Binding-site contacts:
Ligand atom O6 contacts residue ILE281 of chain 1.E at 3.5 Å.
Ligand atom O7 contacts residue ASN315 of chain 1.E at 3.4 Å (h-bond).
Ligand atom N2 contacts residue ASN315 of chain 1.E at 2.9 Å (h-bond).
Ligand atom C8 contacts residue ASN315 of chain 1.E at 4.1 Å.
Ligand atom N2 contacts residue THR313 of chain 1.E at 4.2 Å.
Ligand atom C5 contacts residue ILE281 of chain 1.E at 3.9 Å (hydrophobic).
Ligand atom C3 contacts residue ASN315 of chain 1.E at 3.8 Å.
Ligand atom C1 contacts residue ASN315 of chain 1.E at 1.4 Å.
Ligand atom C5 contacts residue ASN315 of chain 1.E at 3.7 Å.
Ligand atom C8 contacts residue THR313 of chain 1.E at 3.3 Å.
Ligand atom C1 contacts residue ILE281 of chain 1.E at 4.0 Å (hydrophobic).
Ligand atom C6 contacts residue ILE281 of chain 1.E at 4.0 Å (hydrophobic).
Ligand atom C7 contacts residue ASN315 of chain 1.E at 3.4 Å.
Ligand atom O5 contacts residue ILE281 of chain 1.E at 3.5 Å.
Ligand atom O6 contacts residue LYS276 of chain 1.E at 3.5 Å.
Ligand atom C2 contacts residue ASN315 of chain 1.E at 2.4 Å.
Ligand atom O5 contacts residue ASN315 of chain 1.E at 2.4 Å (h-bond).
Ligand atom C4 contacts residue ASN315 of chain 1.E at 4.2 Å.

Sequence of chain 1.E:
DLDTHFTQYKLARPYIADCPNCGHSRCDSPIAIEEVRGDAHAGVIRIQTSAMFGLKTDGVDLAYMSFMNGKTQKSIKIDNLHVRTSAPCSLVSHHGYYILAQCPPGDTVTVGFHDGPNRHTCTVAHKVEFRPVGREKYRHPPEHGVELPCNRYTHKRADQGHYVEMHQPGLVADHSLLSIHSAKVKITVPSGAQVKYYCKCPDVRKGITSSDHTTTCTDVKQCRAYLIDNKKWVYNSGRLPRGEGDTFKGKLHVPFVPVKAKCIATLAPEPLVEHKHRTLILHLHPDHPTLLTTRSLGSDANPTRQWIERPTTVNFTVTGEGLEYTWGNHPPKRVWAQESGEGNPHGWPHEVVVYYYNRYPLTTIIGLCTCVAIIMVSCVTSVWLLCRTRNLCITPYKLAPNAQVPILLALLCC

A protein and the small-molecule ligand that binds it are described below.
Small molecule (SMILES): CC(=O)N[C@@H]1[C@@H](O)[C@H](O)[C@@H](CO)O[C@H]1O